Binding-site contacts:
Ligand atom C2 contacts residue ASN253 of chain 1.A at 2.5 Å.
Ligand atom C1 contacts residue ASN253 of chain 1.A at 1.4 Å.
Ligand atom C3 contacts residue ASN253 of chain 1.A at 3.8 Å.
Ligand atom C8 contacts residue MET240 of chain 1.A at 4.0 Å (hydrophobic).
Ligand atom C5 contacts residue THR255 of chain 1.A at 4.0 Å.
Ligand atom O7 contacts residue ASN253 of chain 1.A at 3.4 Å (h-bond).
Ligand atom C7 contacts residue MET240 of chain 1.A at 4.4 Å (hydrophobic).
Ligand atom C1 contacts residue THR255 of chain 1.A at 3.4 Å.
Ligand atom O5 contacts residue ASN253 of chain 1.A at 2.2 Å (h-bond).
Ligand atom C5 contacts residue ASN253 of chain 1.A at 3.6 Å.
Ligand atom N2 contacts residue ASN253 of chain 1.A at 3.0 Å (h-bond).
Ligand atom C2 contacts residue THR255 of chain 1.A at 4.2 Å.
Ligand atom C4 contacts residue ASN253 of chain 1.A at 4.2 Å.
Ligand atom C7 contacts residue ASN253 of chain 1.A at 3.5 Å.
Ligand atom O5 contacts residue THR255 of chain 1.A at 3.9 Å.
Ligand atom N2 contacts residue THR255 of chain 1.A at 4.4 Å.
Ligand atom C3 contacts residue THR255 of chain 1.A at 4.4 Å.
Ligand atom C8 contacts residue THR239 of chain 1.A at 3.8 Å.
Ligand atom O7 contacts residue MET240 of chain 1.A at 3.8 Å.

This protein binds this small molecule.
Small molecule (SMILES): CC(=O)N[C@@H]1[C@@H](O)[C@H](O)[C@@H](CO)O[C@H]1O

Sequence of chain 1.A:
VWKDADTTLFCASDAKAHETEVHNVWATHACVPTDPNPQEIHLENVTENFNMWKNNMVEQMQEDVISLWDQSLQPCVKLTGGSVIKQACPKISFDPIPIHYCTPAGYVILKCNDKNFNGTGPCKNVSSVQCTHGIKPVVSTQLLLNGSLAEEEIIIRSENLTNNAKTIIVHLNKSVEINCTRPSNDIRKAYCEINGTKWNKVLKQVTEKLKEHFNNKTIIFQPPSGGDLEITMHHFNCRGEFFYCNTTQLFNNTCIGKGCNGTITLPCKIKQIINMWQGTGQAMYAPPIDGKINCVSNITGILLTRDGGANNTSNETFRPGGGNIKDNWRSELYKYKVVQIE